Sequence of chain 11.C:
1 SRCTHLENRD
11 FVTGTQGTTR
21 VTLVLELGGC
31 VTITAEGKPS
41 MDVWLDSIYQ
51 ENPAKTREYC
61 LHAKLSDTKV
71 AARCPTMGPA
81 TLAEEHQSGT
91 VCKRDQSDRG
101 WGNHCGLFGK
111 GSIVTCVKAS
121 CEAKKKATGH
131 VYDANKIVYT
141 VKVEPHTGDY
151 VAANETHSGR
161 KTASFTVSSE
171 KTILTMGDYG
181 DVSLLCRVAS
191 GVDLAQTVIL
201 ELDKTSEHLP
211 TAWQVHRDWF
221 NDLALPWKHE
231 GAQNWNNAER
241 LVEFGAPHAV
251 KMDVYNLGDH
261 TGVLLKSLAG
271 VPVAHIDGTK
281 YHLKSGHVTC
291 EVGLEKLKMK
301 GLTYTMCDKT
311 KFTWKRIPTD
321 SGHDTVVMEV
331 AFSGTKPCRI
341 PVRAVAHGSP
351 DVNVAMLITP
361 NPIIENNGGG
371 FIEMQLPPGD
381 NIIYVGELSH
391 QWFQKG

Sequence of chain 11.A:
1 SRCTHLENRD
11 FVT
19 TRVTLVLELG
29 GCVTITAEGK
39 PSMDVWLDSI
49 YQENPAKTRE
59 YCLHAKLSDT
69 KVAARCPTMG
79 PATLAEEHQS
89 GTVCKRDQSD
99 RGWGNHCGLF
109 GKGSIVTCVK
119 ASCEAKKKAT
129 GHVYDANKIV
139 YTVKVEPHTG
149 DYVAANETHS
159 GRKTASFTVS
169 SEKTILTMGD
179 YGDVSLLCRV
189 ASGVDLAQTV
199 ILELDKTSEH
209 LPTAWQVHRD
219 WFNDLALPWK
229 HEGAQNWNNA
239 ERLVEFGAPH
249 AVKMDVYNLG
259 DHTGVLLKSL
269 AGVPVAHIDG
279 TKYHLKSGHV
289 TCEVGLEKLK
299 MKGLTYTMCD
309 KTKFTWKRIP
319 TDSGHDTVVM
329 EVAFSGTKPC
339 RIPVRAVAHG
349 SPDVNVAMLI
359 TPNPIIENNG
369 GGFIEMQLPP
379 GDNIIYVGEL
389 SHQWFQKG

The small molecule below binds the protein below.
Small molecule (SMILES): CC(=O)N[C@@H]1[C@@H](O)[C@H](O)[C@@H](CO)O[C@H]1O

Binding-site contacts:
Ligand atom O5 contacts residue ASN154 of chain 11.C at 2.3 Å (h-bond).
Ligand atom C1 contacts residue HIS104 of chain 11.A at 3.4 Å.
Ligand atom C8 contacts residue ASN154 of chain 11.C at 3.6 Å.
Ligand atom C4 contacts residue ASN154 of chain 11.C at 4.2 Å.
Ligand atom C7 contacts residue GLU155 of chain 11.C at 3.9 Å.
Ligand atom O3 contacts residue GLU155 of chain 11.C at 4.3 Å.
Ligand atom C1 contacts residue GLU155 of chain 11.C at 3.9 Å.
Ligand atom C5 contacts residue HIS104 of chain 11.A at 3.6 Å.
Ligand atom C3 contacts residue GLU155 of chain 11.C at 3.7 Å.
Ligand atom C7 contacts residue ASN154 of chain 11.C at 3.3 Å.
Ligand atom C3 contacts residue ASN154 of chain 11.C at 3.7 Å.
Ligand atom C6 contacts residue HIS104 of chain 11.A at 4.0 Å.
Ligand atom O7 contacts residue ASN154 of chain 11.C at 3.2 Å (h-bond).
Ligand atom N2 contacts residue ASN154 of chain 11.C at 2.9 Å (h-bond).
Ligand atom N2 contacts residue GLU155 of chain 11.C at 3.0 Å (salt-bridge).
Ligand atom C5 contacts residue ASN154 of chain 11.C at 3.6 Å.
Ligand atom C2 contacts residue GLU155 of chain 11.C at 3.7 Å.
Ligand atom C1 contacts residue ASN154 of chain 11.C at 1.4 Å.
Ligand atom C2 contacts residue ASN154 of chain 11.C at 2.4 Å.
Ligand atom O5 contacts residue HIS104 of chain 11.A at 3.1 Å (h-bond).
Ligand atom C8 contacts residue GLU155 of chain 11.C at 3.8 Å.